Sequence of chain 1.R:
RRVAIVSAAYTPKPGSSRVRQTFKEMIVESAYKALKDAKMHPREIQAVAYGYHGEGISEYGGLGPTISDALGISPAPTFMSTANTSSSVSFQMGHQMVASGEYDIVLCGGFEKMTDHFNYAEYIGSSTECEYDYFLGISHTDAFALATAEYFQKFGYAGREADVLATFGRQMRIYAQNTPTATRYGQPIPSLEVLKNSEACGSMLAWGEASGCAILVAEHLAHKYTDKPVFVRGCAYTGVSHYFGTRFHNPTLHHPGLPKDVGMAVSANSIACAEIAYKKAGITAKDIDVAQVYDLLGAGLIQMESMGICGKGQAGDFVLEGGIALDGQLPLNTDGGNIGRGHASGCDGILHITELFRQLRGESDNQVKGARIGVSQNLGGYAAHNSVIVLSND

The small molecule below binds the protein below.
Small molecule (SMILES): Oc1cc(O)cc(O)c1

Binding-site contacts:
Ligand atom O7 contacts residue ASN87 of chain 1.R at 4.2 Å.
Ligand atom C4 contacts residue SER349 of chain 1.R at 4.4 Å.
Ligand atom C3 contacts residue HIS347 of chain 1.R at 4.4 Å.
Ligand atom O8 contacts residue SCY88 of chain 1.R at 3.4 Å.
Ligand atom C1 contacts residue HIS144 of chain 1.R at 3.7 Å.
Ligand atom C6 contacts residue SCY88 of chain 1.R at 3.1 Å.
Ligand atom O7 contacts residue SCY88 of chain 1.R at 3.0 Å (h-bond).
Ligand atom C1 contacts residue ILE128 of chain 1.R at 3.7 Å (hydrophobic).
Ligand atom C4 contacts residue HIS347 of chain 1.R at 3.8 Å.
Ligand atom O7 contacts residue HIS56 of chain 1.R at 2.6 Å (h-bond).
Ligand atom C5 contacts residue SER349 of chain 1.R at 3.8 Å.
Ligand atom O9 contacts residue HIS347 of chain 1.R at 2.9 Å (h-bond).
Ligand atom C2 contacts residue SCY88 of chain 1.R at 3.4 Å.
Ligand atom O7 contacts residue ILE128 of chain 1.R at 3.8 Å.
Ligand atom C5 contacts residue SCY88 of chain 1.R at 3.9 Å.
Ligand atom C2 contacts residue HIS144 of chain 1.R at 3.8 Å.
Ligand atom O9 contacts residue ILE128 of chain 1.R at 3.4 Å.
Ligand atom C6 contacts residue HIS144 of chain 1.R at 4.3 Å.
Ligand atom O9 contacts residue TYR124 of chain 1.R at 3.7 Å.
Ligand atom C5 contacts residue ILE128 of chain 1.R at 3.5 Å (hydrophobic).
Ligand atom C5 contacts residue TYR124 of chain 1.R at 3.7 Å (hydrophobic).
Ligand atom C1 contacts residue SCY88 of chain 1.R at 2.9 Å.
Ligand atom C2 contacts residue TYR298 of chain 1.R at 3.9 Å (hydrophobic).
Ligand atom C2 contacts residue ILE128 of chain 1.R at 4.2 Å (hydrophobic).
Ligand atom O9 contacts residue SER349 of chain 1.R at 4.2 Å.
Ligand atom C3 contacts residue TYR298 of chain 1.R at 3.5 Å (hydrophobic).
Ligand atom C4 contacts residue TYR124 of chain 1.R at 4.2 Å (hydrophobic).
Ligand atom O8 contacts residue TYR298 of chain 1.R at 4.1 Å.
Ligand atom C5 contacts residue HIS56 of chain 1.R at 4.0 Å.
Ligand atom O8 contacts residue HIS144 of chain 1.R at 3.3 Å.
Ligand atom O8 contacts residue PHE148 of chain 1.R at 3.3 Å.
Ligand atom C6 contacts residue HIS56 of chain 1.R at 3.7 Å.
Ligand atom C3 contacts residue SCY88 of chain 1.R at 4.2 Å.
Ligand atom C4 contacts residue SCY88 of chain 1.R at 4.2 Å.
Ligand atom C4 contacts residue ILE128 of chain 1.R at 3.4 Å (hydrophobic).
Ligand atom O7 contacts residue HIS144 of chain 1.R at 4.2 Å.
Ligand atom O9 contacts residue TYR298 of chain 1.R at 4.4 Å.
Ligand atom C4 contacts residue TYR298 of chain 1.R at 4.1 Å (hydrophobic).
Ligand atom C3 contacts residue ILE128 of chain 1.R at 4.1 Å (hydrophobic).
Ligand atom C6 contacts residue ILE128 of chain 1.R at 3.5 Å (hydrophobic).